Sequence of chain 1.B:
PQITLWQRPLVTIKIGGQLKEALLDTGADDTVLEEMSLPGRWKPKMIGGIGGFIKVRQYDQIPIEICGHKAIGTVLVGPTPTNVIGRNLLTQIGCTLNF

Binding-site contacts:
Ligand atom CBT contacts residue THR82 of chain 1.A at 3.6 Å.
Ligand atom CG2 contacts residue ASP30 of chain 1.A at 3.6 Å.
Ligand atom CAX contacts residue THR82 of chain 1.A at 3.6 Å.
Ligand atom CA contacts residue GLY48 of chain 1.A at 3.5 Å.
Ligand atom CAN contacts residue ASP30 of chain 1.A at 3.6 Å.
Ligand atom CAO contacts residue ARG8 of chain 1.B at 3.4 Å.
Ligand atom CAQ contacts residue PHE53 of chain 1.B at 3.1 Å (hydrophobic).
Ligand atom CAS contacts residue GLY48 of chain 1.B at 3.5 Å.
Ligand atom CBA contacts residue PRO81 of chain 1.A at 3.2 Å (hydrophobic).
Ligand atom CBE contacts residue GLY27 of chain 1.B at 3.4 Å.
Ligand atom CBC contacts residue ASP25 of chain 1.A at 2.7 Å.
Ligand atom N contacts residue GLY27 of chain 1.A at 3.4 Å (h-bond).
Ligand atom NCA contacts residue GLY27 of chain 1.B at 3.6 Å (h-bond).
Ligand atom O contacts residue ALA28 of chain 1.A at 3.6 Å.
Ligand atom CAH contacts residue GLY48 of chain 1.B at 2.9 Å.
Ligand atom NBM contacts residue GLY27 of chain 1.B at 3.0 Å (h-bond).
Ligand atom CAN contacts residue ASP29 of chain 1.A at 3.4 Å.
Ligand atom CG2 contacts residue ALA28 of chain 1.A at 3.5 Å (hydrophobic).
Ligand atom CCC contacts residue GLY27 of chain 1.A at 3.6 Å.
Ligand atom OAM contacts residue GLY27 of chain 1.A at 2.7 Å (h-bond).
Ligand atom OAI contacts residue ASP29 of chain 1.B at 2.9 Å (salt-bridge).
Ligand atom CAW contacts residue GLY27 of chain 1.A at 2.8 Å.
Ligand atom O contacts residue ASP29 of chain 1.A at 2.9 Å (salt-bridge).
Ligand atom CBH contacts residue ASP25 of chain 1.B at 3.6 Å.
Ligand atom CBE contacts residue ASP25 of chain 1.A at 2.8 Å.
Ligand atom CXX contacts residue PHE53 of chain 1.B at 3.5 Å (hydrophobic).
Ligand atom OAL contacts residue GLY49 of chain 1.A at 3.4 Å.
Ligand atom CBB contacts residue ASP29 of chain 1.A at 3.5 Å.
Ligand atom CAO contacts residue THR82 of chain 1.B at 3.6 Å.
Ligand atom O contacts residue GLY27 of chain 1.A at 3.6 Å (h-bond).
Ligand atom CAC contacts residue ARG8 of chain 1.A at 2.8 Å.
Ligand atom NBJ contacts residue GLY48 of chain 1.A at 3.0 Å (h-bond).
Ligand atom CAB contacts residue ARG8 of chain 1.B at 3.5 Å.
Ligand atom OAM contacts residue ALA28 of chain 1.A at 3.1 Å (h-bond).
Ligand atom OAM contacts residue ASP25 of chain 1.A at 3.4 Å (salt-bridge).
Ligand atom CBZ contacts residue GLY48 of chain 1.B at 3.7 Å.
Ligand atom CBA contacts residue GLY49 of chain 1.B at 3.6 Å.
Ligand atom CAC contacts residue ASP29 of chain 1.B at 3.0 Å.
Ligand atom OAK contacts residue GLY49 of chain 1.B at 3.5 Å.
Ligand atom NBK contacts residue GLY48 of chain 1.B at 2.8 Å (h-bond).

Sequence of chain 1.A:
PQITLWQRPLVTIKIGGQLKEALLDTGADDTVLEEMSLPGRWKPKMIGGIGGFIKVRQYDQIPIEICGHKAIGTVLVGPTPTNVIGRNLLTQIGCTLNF

The protein below binds the small molecule below.
Small molecule (SMILES): C=CCNC(=O)[C@@H](NC(=O)[C@@](O)(CCCN(Cc1ccc(-c2ccccc2)cc1)NC(=O)[C@@H](NC(=O)OC)C(C)(C)C)Cc1ccc(CC=C)cc1)C(C)C